Sequence of chain 2.C:
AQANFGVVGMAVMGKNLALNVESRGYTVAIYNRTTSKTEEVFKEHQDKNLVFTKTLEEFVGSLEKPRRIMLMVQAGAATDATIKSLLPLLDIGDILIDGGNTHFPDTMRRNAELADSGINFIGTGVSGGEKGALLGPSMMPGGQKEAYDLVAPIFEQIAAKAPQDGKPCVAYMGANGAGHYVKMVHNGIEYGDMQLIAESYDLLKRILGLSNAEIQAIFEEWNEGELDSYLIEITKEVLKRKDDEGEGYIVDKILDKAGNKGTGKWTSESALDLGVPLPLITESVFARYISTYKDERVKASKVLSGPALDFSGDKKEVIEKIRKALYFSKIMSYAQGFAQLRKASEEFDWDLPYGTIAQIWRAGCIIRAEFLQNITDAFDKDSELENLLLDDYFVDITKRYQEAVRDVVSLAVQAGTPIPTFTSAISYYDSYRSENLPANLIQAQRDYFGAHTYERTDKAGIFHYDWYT

Binding-site contacts:
Ligand atom N6 contacts residue ARG35 of chain 2.C at 3.2 Å (salt-bridge).
Ligand atom O5' contacts residue GLN76 of chain 2.C at 3.6 Å (h-bond).
Ligand atom C4 contacts residue ARG35 of chain 2.C at 4.0 Å.
Ligand atom N7 contacts residue ALA80 of chain 2.C at 3.5 Å.
Ligand atom C5 contacts residue ALA80 of chain 2.C at 3.7 Å (hydrophobic).
Ligand atom O2P contacts residue ARG35 of chain 2.C at 2.8 Å (salt-bridge).
Ligand atom N3 contacts residue THR84 of chain 2.C at 3.7 Å.
Ligand atom N1 contacts residue ARG35 of chain 2.C at 3.8 Å.
Ligand atom C6 contacts residue ALA80 of chain 2.C at 3.9 Å (hydrophobic).
Ligand atom N1 contacts residue THR84 of chain 2.C at 3.6 Å (h-bond).
Ligand atom P1 contacts residue LYS39 of chain 2.C at 4.0 Å.
Ligand atom C3' contacts residue ASN34 of chain 2.C at 3.9 Å.
Ligand atom C4' contacts residue GLN76 of chain 2.C at 3.9 Å.
Ligand atom P1 contacts residue THR36 of chain 2.C at 3.9 Å.
Ligand atom O3' contacts residue MET12 of chain 2.C at 3.8 Å.
Ligand atom O3' contacts residue ASN34 of chain 2.C at 2.9 Å (h-bond).
Ligand atom C2 contacts residue ARG35 of chain 2.C at 3.9 Å.
Ligand atom O3P contacts residue ARG35 of chain 2.C at 3.3 Å (salt-bridge).
Ligand atom P1 contacts residue ARG35 of chain 2.C at 3.8 Å.
Ligand atom C1' contacts residue VAL75 of chain 2.C at 3.9 Å (hydrophobic).
Ligand atom O4' contacts residue GLN76 of chain 2.C at 3.1 Å (h-bond).
Ligand atom N6 contacts residue ALA80 of chain 2.C at 3.9 Å.
Ligand atom O5P contacts residue GLN76 of chain 2.C at 3.8 Å.
Ligand atom C6 contacts residue ARG35 of chain 2.C at 3.3 Å.
Ligand atom O1P contacts residue LYS39 of chain 2.C at 2.9 Å (salt-bridge).
Ligand atom O3' contacts residue GLY11 of chain 2.C at 3.4 Å.
Ligand atom O2' contacts residue ASN34 of chain 2.C at 3.5 Å (h-bond).
Ligand atom C5 contacts residue ARG35 of chain 2.C at 3.3 Å.
Ligand atom O3P contacts residue ASN34 of chain 2.C at 3.2 Å (h-bond).
Ligand atom N3 contacts residue ARG35 of chain 2.C at 3.8 Å.
Ligand atom O1P contacts residue ASN34 of chain 2.C at 2.7 Å (h-bond).
Ligand atom O4' contacts residue VAL75 of chain 2.C at 3.4 Å.
Ligand atom N7 contacts residue ARG35 of chain 2.C at 3.3 Å (salt-bridge).
Ligand atom C8 contacts residue ARG35 of chain 2.C at 3.7 Å.
Ligand atom O3P contacts residue THR36 of chain 2.C at 2.6 Å (h-bond).
Ligand atom N1 contacts residue ALA80 of chain 2.C at 3.8 Å.
Ligand atom O3' contacts residue ALA13 of chain 2.C at 3.9 Å.
Ligand atom P1 contacts residue ASN34 of chain 2.C at 3.4 Å.
Ligand atom O6P contacts residue GLN76 of chain 2.C at 3.4 Å.
Ligand atom C2 contacts residue THR84 of chain 2.C at 3.1 Å.

This small molecule binds to this protein.
Small molecule (SMILES): Nc1ncnc2c1ncn2[C@@H]1O[C@H](COP(=O)(O)O)[C@@H](O)[C@H]1OP(=O)(O)O